Binding-site contacts:
Ligand atom N contacts residue THR196 of chain 1.A at 2.8 Å (h-bond).
Ligand atom O2 contacts residue HIS117 of chain 1.A at 3.5 Å (h-bond).
Ligand atom C4 contacts residue GLN90 of chain 1.A at 3.8 Å.
Ligand atom O1 contacts residue LEU195 of chain 1.A at 3.3 Å.
Ligand atom N contacts residue HIS94 of chain 1.A at 3.3 Å (h-bond).
Ligand atom N contacts residue ZN1 of chain 1.B at 1.9 Å.
Ligand atom C2 contacts residue ZN1 of chain 1.B at 4.1 Å.
Ligand atom S contacts residue ZN1 of chain 1.B at 3.0 Å.
Ligand atom C4 contacts residue PHE128 of chain 1.A at 3.7 Å (hydrophobic).
Ligand atom N contacts residue HIS117 of chain 1.A at 3.4 Å (h-bond).
Ligand atom O1 contacts residue THR196 of chain 1.A at 3.0 Å (h-bond).
Ligand atom O1 contacts residue SER194 of chain 1.A at 4.1 Å.
Ligand atom C7 contacts residue PRO198 of chain 1.A at 3.9 Å (hydrophobic).
Ligand atom C3 contacts residue LEU195 of chain 1.A at 3.9 Å (hydrophobic).
Ligand atom S1 contacts residue THR197 of chain 1.A at 3.1 Å (h-bond).
Ligand atom C3 contacts residue HIS92 of chain 1.A at 4.0 Å.
Ligand atom C8 contacts residue THR197 of chain 1.A at 3.7 Å.
Ligand atom C9 contacts residue GLN90 of chain 1.A at 4.2 Å.
Ligand atom C3 contacts residue VAL119 of chain 1.A at 3.9 Å (hydrophobic).
Ligand atom C5 contacts residue PHE128 of chain 1.A at 3.7 Å (hydrophobic).
Ligand atom O2 contacts residue TRP206 of chain 1.A at 4.1 Å.
Ligand atom O2 contacts residue VAL119 of chain 1.A at 3.7 Å.
Ligand atom O2 contacts residue HIS92 of chain 1.A at 3.3 Å.
Ligand atom C9 contacts residue LEU195 of chain 1.A at 3.9 Å (hydrophobic).
Ligand atom N contacts residue HIS92 of chain 1.A at 3.3 Å (h-bond).
Ligand atom O1 contacts residue ZN1 of chain 1.B at 4.1 Å.
Ligand atom O2 contacts residue ZN1 of chain 1.B at 3.1 Å.
Ligand atom C2 contacts residue LEU195 of chain 1.A at 4.0 Å (hydrophobic).
Ligand atom C7 contacts residue THR197 of chain 1.A at 3.5 Å.
Ligand atom N contacts residue GLU104 of chain 1.A at 4.2 Å.
Ligand atom S1 contacts residue LEU195 of chain 1.A at 3.9 Å.
Ligand atom O2 contacts residue VAL140 of chain 1.A at 3.8 Å.
Ligand atom S1 contacts residue THR196 of chain 1.A at 4.0 Å.
Ligand atom S contacts residue HIS117 of chain 1.A at 4.0 Å.
Ligand atom C8 contacts residue LEU195 of chain 1.A at 4.1 Å (hydrophobic).
Ligand atom S contacts residue HIS92 of chain 1.A at 3.9 Å.
Ligand atom S contacts residue THR196 of chain 1.A at 3.9 Å.
Ligand atom O1 contacts residue TRP206 of chain 1.A at 3.6 Å.
Ligand atom C2 contacts residue HIS92 of chain 1.A at 4.0 Å.
Ligand atom C7 contacts residue LEU195 of chain 1.A at 4.1 Å (hydrophobic).

The small molecule below binds the protein below.
Small molecule (SMILES): NS(=O)(=O)c1cc2ccccc2s1

Sequence of chain 1.A:
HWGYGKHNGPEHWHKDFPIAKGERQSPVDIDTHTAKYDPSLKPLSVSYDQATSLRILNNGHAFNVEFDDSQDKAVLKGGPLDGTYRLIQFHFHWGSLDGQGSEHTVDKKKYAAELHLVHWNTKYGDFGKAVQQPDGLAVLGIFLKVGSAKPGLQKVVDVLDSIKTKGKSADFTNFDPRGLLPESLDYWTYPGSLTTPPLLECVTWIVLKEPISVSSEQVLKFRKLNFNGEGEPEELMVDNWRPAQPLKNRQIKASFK